Binding-site contacts:
Ligand atom C1 contacts residue THR472 of chain 1.A at 3.9 Å.
Ligand atom C5 contacts residue ASN456 of chain 1.A at 3.7 Å.
Ligand atom C7 contacts residue LEU29 of chain 1.A at 4.0 Å (hydrophobic).
Ligand atom C8 contacts residue ARG28 of chain 1.A at 4.0 Å.
Ligand atom C6 contacts residue SER459 of chain 1.A at 4.0 Å.
Ligand atom C8 contacts residue HIS474 of chain 1.A at 4.0 Å.
Ligand atom O3 contacts residue LEU29 of chain 1.A at 3.9 Å.
Ligand atom C3 contacts residue LEU29 of chain 1.A at 4.3 Å (hydrophobic).
Ligand atom C3 contacts residue ASN456 of chain 1.A at 3.7 Å.
Ligand atom C2 contacts residue ARG28 of chain 1.A at 3.7 Å.
Ligand atom C1 contacts residue ASN456 of chain 1.A at 1.4 Å.
Ligand atom C7 contacts residue EDO1 of chain 1.L at 4.2 Å.
Ligand atom C8 contacts residue GLU165 of chain 1.A at 4.0 Å.
Ligand atom C7 contacts residue ARG28 of chain 1.A at 3.3 Å.
Ligand atom O5 contacts residue ASN456 of chain 1.A at 2.4 Å (h-bond).
Ligand atom O6 contacts residue TYR16 of chain 1.A at 4.2 Å.
Ligand atom C1 contacts residue SER458 of chain 1.A at 4.2 Å.
Ligand atom N2 contacts residue THR472 of chain 1.A at 3.1 Å.
Ligand atom C5 contacts residue SER459 of chain 1.A at 4.3 Å.
Ligand atom C4 contacts residue ASN456 of chain 1.A at 4.2 Å.
Ligand atom O7 contacts residue ASN456 of chain 1.A at 3.6 Å (h-bond).
Ligand atom O5 contacts residue SER458 of chain 1.A at 4.1 Å.
Ligand atom C8 contacts residue THR472 of chain 1.A at 4.1 Å.
Ligand atom N2 contacts residue ASN456 of chain 1.A at 2.8 Å (h-bond).
Ligand atom O6 contacts residue SER459 of chain 1.A at 3.5 Å.
Ligand atom N2 contacts residue LEU29 of chain 1.A at 3.7 Å.
Ligand atom C3 contacts residue ARG28 of chain 1.A at 4.1 Å.
Ligand atom O3 contacts residue ARG28 of chain 1.A at 3.1 Å.
Ligand atom O5 contacts residue SER459 of chain 1.A at 4.1 Å.
Ligand atom O7 contacts residue ARG28 of chain 1.A at 2.6 Å (salt-bridge).
Ligand atom C7 contacts residue THR472 of chain 1.A at 4.1 Å.
Ligand atom C2 contacts residue ASN456 of chain 1.A at 2.4 Å.
Ligand atom C8 contacts residue LEU17 of chain 1.A at 4.2 Å (hydrophobic).
Ligand atom C7 contacts residue ASN456 of chain 1.A at 3.3 Å.
Ligand atom C8 contacts residue LEU29 of chain 1.A at 3.6 Å (hydrophobic).
Ligand atom N2 contacts residue ARG28 of chain 1.A at 3.9 Å.
Ligand atom O7 contacts residue EDO1 of chain 1.L at 3.3 Å.
Ligand atom O6 contacts residue SER458 of chain 1.A at 4.2 Å.
Ligand atom C2 contacts residue THR472 of chain 1.A at 3.8 Å.
Ligand atom C3 contacts residue THR472 of chain 1.A at 3.9 Å.

Sequence of chain 1.A:
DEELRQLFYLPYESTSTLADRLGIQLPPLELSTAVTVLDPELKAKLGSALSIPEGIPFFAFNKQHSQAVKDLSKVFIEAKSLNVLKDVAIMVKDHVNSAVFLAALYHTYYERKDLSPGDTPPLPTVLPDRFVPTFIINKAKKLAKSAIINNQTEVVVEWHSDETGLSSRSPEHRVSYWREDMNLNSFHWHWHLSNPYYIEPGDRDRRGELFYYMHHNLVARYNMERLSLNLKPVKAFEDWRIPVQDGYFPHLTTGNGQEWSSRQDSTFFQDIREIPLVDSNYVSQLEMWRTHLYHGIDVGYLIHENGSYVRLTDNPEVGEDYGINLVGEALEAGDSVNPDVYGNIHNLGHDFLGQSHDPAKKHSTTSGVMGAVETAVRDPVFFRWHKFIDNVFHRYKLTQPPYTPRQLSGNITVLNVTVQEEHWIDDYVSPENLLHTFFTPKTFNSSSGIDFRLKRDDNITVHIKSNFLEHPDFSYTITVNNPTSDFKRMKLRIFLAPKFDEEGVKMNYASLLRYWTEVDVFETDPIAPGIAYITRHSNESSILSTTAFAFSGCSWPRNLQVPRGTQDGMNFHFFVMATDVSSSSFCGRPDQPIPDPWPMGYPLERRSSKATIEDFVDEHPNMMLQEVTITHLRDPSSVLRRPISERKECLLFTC

This small molecule binds to this protein.
Small molecule (SMILES): CC(=O)N[C@H]1[C@H](O[C@H]2[C@H](O)[C@@H](NC(C)=O)CO[C@@H]2CO)O[C@H](CO)[C@@H](O)[C@@H]1O